Sequence of chain 1.B:
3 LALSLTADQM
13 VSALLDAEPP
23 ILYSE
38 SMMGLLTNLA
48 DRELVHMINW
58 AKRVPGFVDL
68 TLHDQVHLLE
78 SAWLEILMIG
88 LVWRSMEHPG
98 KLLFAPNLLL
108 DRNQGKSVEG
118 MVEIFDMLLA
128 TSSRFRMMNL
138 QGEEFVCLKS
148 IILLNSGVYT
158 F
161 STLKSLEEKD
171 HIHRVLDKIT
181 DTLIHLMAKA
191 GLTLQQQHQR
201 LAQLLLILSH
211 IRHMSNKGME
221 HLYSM

Binding-site contacts:
Ligand atom C5 contacts residue MET118 of chain 1.B at 4.2 Å (hydrophobic).
Ligand atom C17 contacts residue LEU81 of chain 1.B at 3.6 Å (hydrophobic).
Ligand atom C20 contacts residue LEU88 of chain 1.B at 3.9 Å (hydrophobic).
Ligand atom C4 contacts residue MET118 of chain 1.B at 4.0 Å (hydrophobic).
Ligand atom O8 contacts residue PHE101 of chain 1.B at 3.7 Å.
Ligand atom C23 contacts residue LEU43 of chain 1.B at 4.2 Å (hydrophobic).
Ligand atom C9 contacts residue PHE101 of chain 1.B at 3.8 Å (hydrophobic).
Ligand atom C5 contacts residue ILE121 of chain 1.B at 3.6 Å (hydrophobic).
Ligand atom C23 contacts residue GLU50 of chain 1.B at 3.2 Å.
Ligand atom C20 contacts residue LEU84 of chain 1.B at 3.7 Å (hydrophobic).
Ligand atom C19 contacts residue LEU88 of chain 1.B at 3.9 Å (hydrophobic).
Ligand atom C4 contacts residue ILE121 of chain 1.B at 4.1 Å (hydrophobic).
Ligand atom C24 contacts residue PHE101 of chain 1.B at 4.0 Å (hydrophobic).
Ligand atom C17 contacts residue ALA47 of chain 1.B at 4.3 Å (hydrophobic).
Ligand atom C16 contacts residue LEU81 of chain 1.B at 3.9 Å (hydrophobic).
Ligand atom C20 contacts residue ARG91 of chain 1.B at 4.3 Å.
Ligand atom C21 contacts residue GLU50 of chain 1.B at 3.2 Å.
Ligand atom C16 contacts residue LEU222 of chain 1.B at 4.2 Å (hydrophobic).
Ligand atom O22 contacts residue ARG91 of chain 1.B at 2.9 Å (salt-bridge).
Ligand atom C6 contacts residue ILE121 of chain 1.B at 4.0 Å (hydrophobic).
Ligand atom C18 contacts residue PHE101 of chain 1.B at 3.8 Å (hydrophobic).
Ligand atom C2 contacts residue MET118 of chain 1.B at 4.2 Å (hydrophobic).
Ligand atom C5 contacts residue PHE122 of chain 1.B at 4.2 Å (hydrophobic).
Ligand atom O3 contacts residue HIS221 of chain 1.B at 2.8 Å (h-bond).
Ligand atom C9 contacts residue LEU43 of chain 1.B at 4.2 Å (hydrophobic).
Ligand atom O22 contacts residue LEU84 of chain 1.B at 3.9 Å.
Ligand atom C21 contacts residue LEU84 of chain 1.B at 4.1 Å (hydrophobic).
Ligand atom C6 contacts residue LEU125 of chain 1.B at 4.1 Å (hydrophobic).
Ligand atom C2 contacts residue HIS221 of chain 1.B at 3.7 Å.
Ligand atom C24 contacts residue ALA47 of chain 1.B at 4.1 Å (hydrophobic).
Ligand atom C15 contacts residue LEU222 of chain 1.B at 4.3 Å (hydrophobic).
Ligand atom C11 contacts residue LEU43 of chain 1.B at 4.2 Å (hydrophobic).
Ligand atom C21 contacts residue ARG91 of chain 1.B at 3.7 Å.
Ligand atom C23 contacts residue ALA47 of chain 1.B at 4.3 Å (hydrophobic).
Ligand atom O22 contacts residue GLU50 of chain 1.B at 2.5 Å (salt-bridge).
Ligand atom O3 contacts residue MET40 of chain 1.B at 3.7 Å.
Ligand atom C24 contacts residue LEU43 of chain 1.B at 3.5 Å (hydrophobic).
Ligand atom C19 contacts residue PHE101 of chain 1.B at 3.9 Å (hydrophobic).
Ligand atom C23 contacts residue LEU46 of chain 1.B at 3.9 Å (hydrophobic).
Ligand atom C4 contacts residue HIS221 of chain 1.B at 3.8 Å.

A protein and the small-molecule ligand that binds it are described below.
Small molecule (SMILES): Oc1ccc([C@@H]2Oc3cccc(O)c3[C@@H]3CCC[C@@H]32)cc1